Sequence of chain 1.E:
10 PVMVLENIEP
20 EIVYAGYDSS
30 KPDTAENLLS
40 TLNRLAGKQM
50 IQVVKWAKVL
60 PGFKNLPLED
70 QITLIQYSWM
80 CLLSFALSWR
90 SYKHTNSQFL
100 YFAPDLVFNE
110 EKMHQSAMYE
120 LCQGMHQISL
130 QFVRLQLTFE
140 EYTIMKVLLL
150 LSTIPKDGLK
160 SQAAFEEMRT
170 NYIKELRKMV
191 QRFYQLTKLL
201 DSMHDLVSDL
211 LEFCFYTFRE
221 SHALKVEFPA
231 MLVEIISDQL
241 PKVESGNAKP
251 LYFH

Binding-site contacts:
Ligand atom C13 contacts residue PHE213 of chain 1.E at 3.5 Å (hydrophobic).
Ligand atom C11 contacts residue ALA45 of chain 1.E at 3.8 Å (hydrophobic).
Ligand atom O57 contacts residue PHE228 of chain 1.E at 3.2 Å.
Ligand atom C19 contacts residue LEU82 of chain 1.E at 3.5 Å (hydrophobic).
Ligand atom O60 contacts residue GLN48 of chain 1.E at 3.4 Å (h-bond).
Ligand atom C10 contacts residue CYS214 of chain 1.E at 3.6 Å (hydrophobic).
Ligand atom C17 contacts residue MET117 of chain 1.E at 3.8 Å (hydrophobic).
Ligand atom C1 contacts residue LEU41 of chain 1.E at 3.5 Å (hydrophobic).
Ligand atom C16 contacts residue MET117 of chain 1.E at 3.7 Å (hydrophobic).
Ligand atom C15 contacts residue ASN42 of chain 1.E at 3.5 Å.
Ligand atom C14 contacts residue PHE213 of chain 1.E at 3.4 Å (hydrophobic).
Ligand atom C8 contacts residue PHE213 of chain 1.E at 3.4 Å (hydrophobic).
Ligand atom C23 contacts residue MET79 of chain 1.E at 3.4 Å (hydrophobic).
Ligand atom C18 contacts residue GLN48 of chain 1.E at 3.8 Å.
Ligand atom O60 contacts residue LEU86 of chain 1.E at 3.7 Å.
Ligand atom O58 contacts residue CYS214 of chain 1.E at 3.3 Å.
Ligand atom O57 contacts residue ASN42 of chain 1.E at 3.0 Å (h-bond).
Ligand atom C18 contacts residue PHE101 of chain 1.E at 3.5 Å (hydrophobic).
Ligand atom C10 contacts residue TRP78 of chain 1.E at 3.8 Å (hydrophobic).
Ligand atom C12 contacts residue GLN48 of chain 1.E at 3.3 Å.
Ligand atom O59 contacts residue MET124 of chain 1.E at 3.6 Å (h-bond).
Ligand atom C11 contacts residue LEU82 of chain 1.E at 3.6 Å (hydrophobic).
Ligand atom C16 contacts residue LEU210 of chain 1.E at 3.6 Å (hydrophobic).
Ligand atom O60 contacts residue ARG89 of chain 1.E at 2.8 Å (salt-bridge).
Ligand atom C14 contacts residue LEU38 of chain 1.E at 3.6 Å (hydrophobic).
Ligand atom C13 contacts residue LEU38 of chain 1.E at 3.7 Å (hydrophobic).
Ligand atom S61 contacts residue MET117 of chain 1.E at 3.6 Å.
Ligand atom C17 contacts residue CYS121 of chain 1.E at 3.7 Å (hydrophobic).
Ligand atom C17 contacts residue LEU86 of chain 1.E at 3.7 Å (hydrophobic).
Ligand atom O59 contacts residue LEU210 of chain 1.E at 2.9 Å.
Ligand atom C8 contacts residue LEU210 of chain 1.E at 3.9 Å (hydrophobic).
Ligand atom C12 contacts residue LEU44 of chain 1.E at 3.3 Å (hydrophobic).
Ligand atom C10 contacts residue MET79 of chain 1.E at 3.3 Å (hydrophobic).
Ligand atom C3 contacts residue LEU41 of chain 1.E at 3.4 Å (hydrophobic).
Ligand atom C7 contacts residue LEU210 of chain 1.E at 3.8 Å (hydrophobic).
Ligand atom C4 contacts residue LEU41 of chain 1.E at 3.8 Å (hydrophobic).
Ligand atom C17 contacts residue MET124 of chain 1.E at 3.8 Å (hydrophobic).
Ligand atom C4 contacts residue ASN42 of chain 1.E at 3.2 Å.
Ligand atom C19 contacts residue PHE101 of chain 1.E at 3.7 Å (hydrophobic).
Ligand atom O60 contacts residue PHE101 of chain 1.E at 3.4 Å.

A small-molecule ligand and the protein it binds are described below.
Small molecule (SMILES): CC(=O)S[C@@H]1CC2=CC(=O)CC[C@]2(C)[C@H]2CC[C@@]3(C)[C@@H](CC[C@@]34CCC(=O)O4)[C@H]12